Binding-site contacts:
Ligand atom C2' contacts residue ASP106 of chain 2.A at 3.7 Å.
Ligand atom N9 contacts residue VAL33 of chain 2.A at 3.8 Å.
Ligand atom O1A contacts residue LYS53 of chain 2.A at 2.8 Å (salt-bridge).
Ligand atom O3G contacts residue TYR10 of chain 2.B at 3.9 Å.
Ligand atom PB contacts residue GLY28 of chain 2.A at 3.9 Å.
Ligand atom O3G contacts residue MG1 of chain 2.C at 3.6 Å.
Ligand atom N3B contacts residue MG1 of chain 2.C at 3.5 Å.
Ligand atom PA contacts residue LYS53 of chain 2.A at 3.7 Å.
Ligand atom N6 contacts residue MET99 of chain 2.A at 3.6 Å.
Ligand atom C2 contacts residue MET102 of chain 2.A at 3.1 Å (hydrophobic).
Ligand atom N6 contacts residue GLU100 of chain 2.A at 3.0 Å (salt-bridge).
Ligand atom O5' contacts residue VAL33 of chain 2.A at 3.7 Å.
Ligand atom O2' contacts residue ASP106 of chain 2.A at 2.9 Å (salt-bridge).
Ligand atom O3G contacts residue ARG159 of chain 2.A at 3.6 Å.
Ligand atom O4' contacts residue VAL33 of chain 2.A at 3.5 Å.
Ligand atom O1B contacts residue MG1 of chain 2.D at 3.8 Å.
Ligand atom O3A contacts residue MG1 of chain 2.C at 3.7 Å.
Ligand atom C6 contacts residue ALA51 of chain 2.A at 3.5 Å (hydrophobic).
Ligand atom O4' contacts residue GLY26 of chain 2.A at 3.8 Å.
Ligand atom O1A contacts residue VAL33 of chain 2.A at 3.7 Å.
Ligand atom O3' contacts residue ASP106 of chain 2.A at 3.2 Å (salt-bridge).
Ligand atom PB contacts residue MG1 of chain 2.C at 3.2 Å.
Ligand atom O2B contacts residue MG1 of chain 2.C at 2.1 Å.
Ligand atom N6 contacts residue MET102 of chain 2.A at 3.8 Å.
Ligand atom N3 contacts residue LEU25 of chain 2.A at 3.6 Å.
Ligand atom O2B contacts residue ASP173 of chain 2.A at 2.7 Å (salt-bridge).
Ligand atom O2A contacts residue LYS53 of chain 2.A at 3.6 Å.
Ligand atom N1 contacts residue MET102 of chain 2.A at 3.0 Å (h-bond).
Ligand atom O2G contacts residue ASN160 of chain 2.A at 3.2 Å (h-bond).
Ligand atom O2B contacts residue MG1 of chain 2.D at 2.5 Å.
Ligand atom N6 contacts residue ALA51 of chain 2.A at 3.5 Å.
Ligand atom O1A contacts residue GLY28 of chain 2.A at 3.3 Å.
Ligand atom O1B contacts residue GLY28 of chain 2.A at 3.2 Å.
Ligand atom N1 contacts residue ALA51 of chain 2.A at 3.4 Å.
Ligand atom O2G contacts residue MG1 of chain 2.C at 2.0 Å.
Ligand atom PB contacts residue MG1 of chain 2.D at 3.6 Å.
Ligand atom O3A contacts residue GLY28 of chain 2.A at 3.5 Å.
Ligand atom O1B contacts residue SER29 of chain 2.A at 2.9 Å (h-bond).
Ligand atom PG contacts residue MG1 of chain 2.C at 3.1 Å.
Ligand atom C2 contacts residue LEU25 of chain 2.A at 3.5 Å (hydrophobic).

Sequence of chain 2.B:
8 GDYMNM

This protein binds this small molecule.
Small molecule (SMILES): Nc1ncnc2c1ncn2[C@@H]1O[C@H](CO[P](=O)(O)O[P](=O)(O)NP(=O)(O)O)[C@@H](O)[C@H]1O

Sequence of chain 2.A:
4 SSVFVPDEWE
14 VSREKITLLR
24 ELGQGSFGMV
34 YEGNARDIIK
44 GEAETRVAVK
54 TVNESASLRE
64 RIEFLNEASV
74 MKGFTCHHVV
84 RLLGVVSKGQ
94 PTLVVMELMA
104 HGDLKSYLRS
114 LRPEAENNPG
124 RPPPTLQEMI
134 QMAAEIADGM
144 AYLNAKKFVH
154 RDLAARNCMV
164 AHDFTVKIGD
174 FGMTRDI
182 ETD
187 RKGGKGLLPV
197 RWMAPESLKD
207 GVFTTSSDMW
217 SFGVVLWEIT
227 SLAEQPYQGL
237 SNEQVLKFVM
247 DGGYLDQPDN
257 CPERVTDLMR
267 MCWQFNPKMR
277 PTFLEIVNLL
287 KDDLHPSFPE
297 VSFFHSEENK